A protein and the small-molecule ligand that binds it are described below.
Small molecule (SMILES): CC(=O)N[C@H]1[C@H](O[C@H]2[C@H](O)[C@@H](NC(C)=O)CO[C@@H]2CO)O[C@H](CO)[C@@H](O[C@@H]2O[C@H](CO[C@H]3O[C@H](CO)[C@@H](O)[C@H](O)[C@@H]3O)[C@@H](O)[C@H](O[C@H]3O[C@H](CO)[C@@H](O)[C@H](O)[C@@H]3O[C@H]3O[C@H](CO)[C@@H](O)[C@H](O)[C@@H]3O)[C@@H]2O)[C@@H]1O

Sequence of chain 1.C:
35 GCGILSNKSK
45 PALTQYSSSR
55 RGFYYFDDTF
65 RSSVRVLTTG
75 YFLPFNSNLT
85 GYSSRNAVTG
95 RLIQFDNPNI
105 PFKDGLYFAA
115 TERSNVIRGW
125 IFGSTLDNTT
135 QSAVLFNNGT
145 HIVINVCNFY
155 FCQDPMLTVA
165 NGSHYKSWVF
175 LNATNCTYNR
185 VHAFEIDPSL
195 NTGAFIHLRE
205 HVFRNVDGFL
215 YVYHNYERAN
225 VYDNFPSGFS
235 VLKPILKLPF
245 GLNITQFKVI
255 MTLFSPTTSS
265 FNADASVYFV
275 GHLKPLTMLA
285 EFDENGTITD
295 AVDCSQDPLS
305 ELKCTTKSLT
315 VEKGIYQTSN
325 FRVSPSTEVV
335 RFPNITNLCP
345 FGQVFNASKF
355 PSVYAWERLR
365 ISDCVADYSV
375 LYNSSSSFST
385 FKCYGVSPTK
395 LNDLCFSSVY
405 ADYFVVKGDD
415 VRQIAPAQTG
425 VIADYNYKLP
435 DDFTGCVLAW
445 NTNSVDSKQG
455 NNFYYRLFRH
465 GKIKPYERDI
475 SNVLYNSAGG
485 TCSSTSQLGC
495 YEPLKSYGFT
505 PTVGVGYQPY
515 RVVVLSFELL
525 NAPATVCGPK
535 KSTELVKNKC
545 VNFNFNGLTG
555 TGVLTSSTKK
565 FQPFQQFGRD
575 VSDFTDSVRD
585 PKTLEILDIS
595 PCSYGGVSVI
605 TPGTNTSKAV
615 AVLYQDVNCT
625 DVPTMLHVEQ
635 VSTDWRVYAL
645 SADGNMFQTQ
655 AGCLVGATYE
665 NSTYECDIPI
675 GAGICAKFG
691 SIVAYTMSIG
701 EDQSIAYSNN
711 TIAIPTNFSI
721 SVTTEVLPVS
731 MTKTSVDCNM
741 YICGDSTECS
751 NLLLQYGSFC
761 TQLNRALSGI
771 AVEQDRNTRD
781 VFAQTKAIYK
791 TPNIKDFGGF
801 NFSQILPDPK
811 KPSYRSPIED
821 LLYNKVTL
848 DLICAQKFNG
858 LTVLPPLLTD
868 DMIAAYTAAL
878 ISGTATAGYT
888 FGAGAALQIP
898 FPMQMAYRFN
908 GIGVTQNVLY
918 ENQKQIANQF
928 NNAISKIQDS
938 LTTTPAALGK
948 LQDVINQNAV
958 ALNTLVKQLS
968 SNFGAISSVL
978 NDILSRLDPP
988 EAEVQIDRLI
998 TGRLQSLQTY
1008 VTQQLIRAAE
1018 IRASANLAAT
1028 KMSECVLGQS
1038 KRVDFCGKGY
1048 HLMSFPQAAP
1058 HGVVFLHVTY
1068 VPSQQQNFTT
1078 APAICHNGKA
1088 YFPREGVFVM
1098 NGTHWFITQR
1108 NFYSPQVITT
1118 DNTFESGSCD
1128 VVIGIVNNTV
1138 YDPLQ

Binding-site contacts:
Ligand atom C3 contacts residue GLY483 of chain 1.B at 3.8 Å.
Ligand atom N2 contacts residue ASN247 of chain 1.C at 2.7 Å (h-bond).
Ligand atom C8 contacts residue THR129 of chain 1.C at 4.2 Å.
Ligand atom C1 contacts residue SER128 of chain 1.C at 4.1 Å.
Ligand atom O4 contacts residue HIS464 of chain 1.B at 3.7 Å.
Ligand atom O2 contacts residue GLY483 of chain 1.B at 3.6 Å.
Ligand atom C2 contacts residue HIS464 of chain 1.B at 4.2 Å.
Ligand atom C7 contacts residue ASN247 of chain 1.C at 3.6 Å.
Ligand atom O6 contacts residue HIS464 of chain 1.B at 3.9 Å.
Ligand atom C5 contacts residue SER128 of chain 1.C at 3.9 Å.
Ligand atom O4 contacts residue SER481 of chain 1.B at 3.8 Å.
Ligand atom C8 contacts residue LYS468 of chain 1.B at 3.9 Å.
Ligand atom O4 contacts residue HIS464 of chain 1.B at 4.2 Å.
Ligand atom C2 contacts residue ASN247 of chain 1.C at 2.5 Å.
Ligand atom C1 contacts residue THR249 of chain 1.C at 3.9 Å.
Ligand atom C8 contacts residue LYS466 of chain 1.B at 3.6 Å.
Ligand atom O7 contacts residue LYS466 of chain 1.B at 3.5 Å (salt-bridge).
Ligand atom O6 contacts residue THR129 of chain 1.C at 4.2 Å.
Ligand atom O5 contacts residue ASN247 of chain 1.C at 2.4 Å (h-bond).
Ligand atom C3 contacts residue ASN247 of chain 1.C at 3.9 Å.
Ligand atom O3 contacts residue ALA482 of chain 1.B at 3.3 Å.
Ligand atom O3 contacts residue SER481 of chain 1.B at 2.9 Å (h-bond).
Ligand atom C6 contacts residue THR129 of chain 1.C at 4.0 Å.
Ligand atom C1 contacts residue ASN247 of chain 1.C at 1.5 Å.
Ligand atom O3 contacts residue GLY483 of chain 1.B at 3.6 Å.
Ligand atom C6 contacts residue SER128 of chain 1.C at 3.9 Å.
Ligand atom O7 contacts residue ARG463 of chain 1.B at 2.9 Å (salt-bridge).
Ligand atom C6 contacts residue HIS464 of chain 1.B at 3.6 Å.
Ligand atom C3 contacts residue ALA482 of chain 1.B at 3.7 Å (hydrophobic).
Ligand atom O3 contacts residue GLY483 of chain 1.B at 3.8 Å.
Ligand atom C7 contacts residue LYS466 of chain 1.B at 4.0 Å.
Ligand atom C2 contacts residue ALA482 of chain 1.B at 3.7 Å (hydrophobic).
Ligand atom C8 contacts residue ASN247 of chain 1.C at 3.9 Å.
Ligand atom C7 contacts residue ARG463 of chain 1.B at 3.9 Å.
Ligand atom C3 contacts residue SER481 of chain 1.B at 3.8 Å.
Ligand atom O2 contacts residue GLY484 of chain 1.B at 3.4 Å (h-bond).
Ligand atom O5 contacts residue SER128 of chain 1.C at 3.5 Å.
Ligand atom C5 contacts residue ASN247 of chain 1.C at 3.7 Å.
Ligand atom O7 contacts residue ASN247 of chain 1.C at 4.3 Å.
Ligand atom C5 contacts residue HIS464 of chain 1.B at 3.9 Å.

Sequence of chain 1.B:
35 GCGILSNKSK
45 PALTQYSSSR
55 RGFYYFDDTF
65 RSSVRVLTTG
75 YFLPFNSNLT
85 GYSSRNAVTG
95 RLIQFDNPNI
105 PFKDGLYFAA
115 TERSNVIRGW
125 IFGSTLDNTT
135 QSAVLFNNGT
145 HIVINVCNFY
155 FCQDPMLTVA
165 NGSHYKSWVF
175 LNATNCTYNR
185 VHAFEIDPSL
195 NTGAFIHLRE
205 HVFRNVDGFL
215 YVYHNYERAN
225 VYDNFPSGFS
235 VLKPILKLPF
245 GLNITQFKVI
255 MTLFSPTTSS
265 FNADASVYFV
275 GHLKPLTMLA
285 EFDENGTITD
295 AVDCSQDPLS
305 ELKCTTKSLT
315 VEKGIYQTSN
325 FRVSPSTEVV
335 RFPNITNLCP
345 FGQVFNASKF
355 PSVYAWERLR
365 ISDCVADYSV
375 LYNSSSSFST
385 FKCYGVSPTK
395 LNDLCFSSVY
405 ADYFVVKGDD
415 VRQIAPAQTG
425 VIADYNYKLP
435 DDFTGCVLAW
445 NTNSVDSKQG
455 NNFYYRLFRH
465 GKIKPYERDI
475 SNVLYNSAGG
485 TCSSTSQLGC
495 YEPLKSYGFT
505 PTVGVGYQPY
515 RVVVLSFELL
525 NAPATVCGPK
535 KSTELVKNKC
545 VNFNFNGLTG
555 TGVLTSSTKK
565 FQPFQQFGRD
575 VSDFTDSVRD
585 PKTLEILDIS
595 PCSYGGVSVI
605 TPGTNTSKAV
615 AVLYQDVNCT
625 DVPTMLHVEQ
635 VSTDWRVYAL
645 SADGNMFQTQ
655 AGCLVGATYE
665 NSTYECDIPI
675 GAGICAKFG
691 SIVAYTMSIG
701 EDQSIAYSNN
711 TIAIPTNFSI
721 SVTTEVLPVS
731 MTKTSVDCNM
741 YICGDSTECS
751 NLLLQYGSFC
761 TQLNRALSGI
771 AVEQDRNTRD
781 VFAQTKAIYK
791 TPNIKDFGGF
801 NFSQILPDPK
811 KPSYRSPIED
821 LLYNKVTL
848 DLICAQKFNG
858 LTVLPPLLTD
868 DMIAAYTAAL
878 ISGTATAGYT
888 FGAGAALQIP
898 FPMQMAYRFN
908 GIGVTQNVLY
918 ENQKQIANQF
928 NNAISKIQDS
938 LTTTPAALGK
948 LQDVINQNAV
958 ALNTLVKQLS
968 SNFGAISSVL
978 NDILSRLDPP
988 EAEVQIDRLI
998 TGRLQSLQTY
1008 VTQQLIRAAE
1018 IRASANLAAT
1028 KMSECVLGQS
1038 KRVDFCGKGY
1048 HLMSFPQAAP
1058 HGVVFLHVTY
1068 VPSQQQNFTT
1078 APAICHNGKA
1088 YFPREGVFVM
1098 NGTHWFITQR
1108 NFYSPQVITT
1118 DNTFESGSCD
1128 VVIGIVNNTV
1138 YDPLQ